Sequence of chain 1.A:
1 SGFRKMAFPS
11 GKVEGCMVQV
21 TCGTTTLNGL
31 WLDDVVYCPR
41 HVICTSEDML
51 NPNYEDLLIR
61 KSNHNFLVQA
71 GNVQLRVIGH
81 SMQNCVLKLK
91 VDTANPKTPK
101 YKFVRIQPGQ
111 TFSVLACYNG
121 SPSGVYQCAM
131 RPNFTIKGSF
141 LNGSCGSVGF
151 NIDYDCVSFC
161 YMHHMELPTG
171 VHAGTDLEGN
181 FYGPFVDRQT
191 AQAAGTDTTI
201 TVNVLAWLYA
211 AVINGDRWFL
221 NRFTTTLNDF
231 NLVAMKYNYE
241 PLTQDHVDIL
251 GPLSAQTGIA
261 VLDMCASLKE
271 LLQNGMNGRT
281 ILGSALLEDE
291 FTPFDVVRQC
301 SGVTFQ

This protein binds this small molecule.
Small molecule (SMILES): CC(C)(C)NC(=O)N[C@H](C(=O)N1C[C@H]2[C@@H]([C@H]1C(=O)N[C@@H](CC1CCC1)[C@@H](O)C(N)=O)C2(C)C)C(C)(C)C

Binding-site contacts:
Ligand atom C28 contacts residue GLU166 of chain 1.A at 3.6 Å.
Ligand atom N29 contacts residue GLU166 of chain 1.A at 3.2 Å (salt-bridge).
Ligand atom C31 contacts residue GLN192 of chain 1.A at 3.5 Å.
Ligand atom C31 contacts residue MET165 of chain 1.A at 3.7 Å (hydrophobic).
Ligand atom N37 contacts residue THR26 of chain 1.A at 3.8 Å.
Ligand atom O01 contacts residue CYS145 of chain 1.A at 2.9 Å (h-bond).
Ligand atom C17 contacts residue MET165 of chain 1.A at 3.8 Å (hydrophobic).
Ligand atom C25 contacts residue GLU166 of chain 1.A at 3.8 Å.
Ligand atom C18 contacts residue TYR54 of chain 1.A at 3.8 Å (hydrophobic).
Ligand atom C02 contacts residue CYS145 of chain 1.A at 2.8 Å (hydrophobic).
Ligand atom O04 contacts residue HIS41 of chain 1.A at 2.6 Å (h-bond).
Ligand atom C18 contacts residue ASP187 of chain 1.A at 3.7 Å.
Ligand atom C05 contacts residue CYS145 of chain 1.A at 2.7 Å (hydrophobic).
Ligand atom C18 contacts residue HIS41 of chain 1.A at 3.5 Å.
Ligand atom C10 contacts residue ASN142 of chain 1.A at 3.6 Å.
Ligand atom C06 contacts residue CYS145 of chain 1.A at 3.1 Å (hydrophobic).
Ligand atom N11 contacts residue CYS145 of chain 1.A at 3.0 Å (h-bond).
Ligand atom C32 contacts residue LEU167 of chain 1.A at 3.6 Å (hydrophobic).
Ligand atom N11 contacts residue HIS41 of chain 1.A at 3.6 Å (h-bond).
Ligand atom N37 contacts residue GLY143 of chain 1.A at 3.9 Å.
Ligand atom O35 contacts residue MET165 of chain 1.A at 3.4 Å.
Ligand atom C32 contacts residue GLN192 of chain 1.A at 3.9 Å.
Ligand atom C30 contacts residue THR190 of chain 1.A at 3.8 Å.
Ligand atom C03 contacts residue HIS41 of chain 1.A at 3.7 Å.
Ligand atom O01 contacts residue GLY143 of chain 1.A at 2.8 Å (h-bond).
Ligand atom C14 contacts residue HIS41 of chain 1.A at 3.8 Å.
Ligand atom C12 contacts residue HIS41 of chain 1.A at 3.8 Å.
Ligand atom N37 contacts residue ASN142 of chain 1.A at 3.7 Å.
Ligand atom O01 contacts residue SER144 of chain 1.A at 3.0 Å (h-bond).
Ligand atom C02 contacts residue GLY143 of chain 1.A at 3.6 Å.
Ligand atom C03 contacts residue CYS145 of chain 1.A at 1.8 Å (hydrophobic).
Ligand atom C19 contacts residue GLN189 of chain 1.A at 3.6 Å.
Ligand atom O35 contacts residue GLU166 of chain 1.A at 3.1 Å (salt-bridge).
Ligand atom C31 contacts residue ARG188 of chain 1.A at 3.6 Å.
Ligand atom C13 contacts residue HIS164 of chain 1.A at 3.6 Å.
Ligand atom N27 contacts residue GLU166 of chain 1.A at 2.9 Å (salt-bridge).
Ligand atom N11 contacts residue HIS164 of chain 1.A at 3.1 Å (h-bond).
Ligand atom C31 contacts residue THR190 of chain 1.A at 3.1 Å.
Ligand atom O34 contacts residue GLN189 of chain 1.A at 3.6 Å.
Ligand atom O04 contacts residue CYS145 of chain 1.A at 2.7 Å (h-bond).